Sequence of chain 1.A:
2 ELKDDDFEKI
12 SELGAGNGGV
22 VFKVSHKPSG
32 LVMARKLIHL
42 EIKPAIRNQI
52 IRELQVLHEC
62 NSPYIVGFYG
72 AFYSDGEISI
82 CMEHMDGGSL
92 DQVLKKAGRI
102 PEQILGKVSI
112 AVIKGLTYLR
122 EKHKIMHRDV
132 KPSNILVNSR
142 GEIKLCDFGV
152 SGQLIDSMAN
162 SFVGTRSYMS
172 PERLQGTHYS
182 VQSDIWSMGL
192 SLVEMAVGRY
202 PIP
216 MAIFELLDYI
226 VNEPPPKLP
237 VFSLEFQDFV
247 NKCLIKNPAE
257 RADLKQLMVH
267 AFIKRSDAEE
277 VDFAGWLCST

Sequence of chain 2.A:
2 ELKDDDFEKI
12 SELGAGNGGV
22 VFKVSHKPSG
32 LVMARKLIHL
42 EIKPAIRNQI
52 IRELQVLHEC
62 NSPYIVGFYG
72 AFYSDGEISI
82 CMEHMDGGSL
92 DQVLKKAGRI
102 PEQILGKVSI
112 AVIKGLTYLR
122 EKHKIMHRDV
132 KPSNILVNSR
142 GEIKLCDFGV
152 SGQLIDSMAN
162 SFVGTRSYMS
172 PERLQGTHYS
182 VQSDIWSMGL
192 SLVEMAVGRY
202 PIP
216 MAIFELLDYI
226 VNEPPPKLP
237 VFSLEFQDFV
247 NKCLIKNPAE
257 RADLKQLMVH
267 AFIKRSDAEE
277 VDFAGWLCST

A small-molecule ligand and the protein it binds are described below.
Small molecule (SMILES): C#Cc1ccc(Nc2c(C(=O)NOCCO)cc(C=NOCCO)c(F)c2F)c(F)c1

Binding-site contacts:
Ligand atom O31 contacts residue ASN18 of chain 1.A at 3.5 Å (h-bond).
Ligand atom O26 contacts residue LYS37 of chain 1.A at 2.8 Å (salt-bridge).
Ligand atom F10 contacts residue PHE149 of chain 1.A at 3.1 Å.
Ligand atom F10 contacts residue VAL151 of chain 1.A at 3.4 Å.
Ligand atom C25 contacts residue ASP148 of chain 1.A at 3.5 Å.
Ligand atom O28 contacts residue ASP148 of chain 1.A at 2.7 Å (salt-bridge).
Ligand atom N27 contacts residue ASP148 of chain 1.A at 3.1 Å (salt-bridge).
Ligand atom C22 contacts residue MET159 of chain 1.A at 3.7 Å (hydrophobic).
Ligand atom O21 contacts residue ILE156 of chain 1.A at 3.6 Å.
Ligand atom C12 contacts residue PHE149 of chain 1.A at 3.5 Å (hydrophobic).
Ligand atom C7 contacts residue PHE149 of chain 1.A at 3.5 Å (hydrophobic).
Ligand atom F18 contacts residue LYS37 of chain 1.A at 3.6 Å.
Ligand atom O31 contacts residue GLY20 of chain 1.A at 2.9 Å.
Ligand atom C11 contacts residue PHE149 of chain 1.A at 3.2 Å (hydrophobic).
Ligand atom C14 contacts residue PHE149 of chain 1.A at 3.7 Å (hydrophobic).
Ligand atom C9 contacts residue PHE149 of chain 1.A at 3.2 Å (hydrophobic).
Ligand atom O26 contacts residue ASP148 of chain 1.A at 3.3 Å.
Ligand atom F8 contacts residue VAL151 of chain 1.A at 3.3 Å.
Ligand atom C23 contacts residue ARG129 of chain 1.A at 3.6 Å.
Ligand atom F18 contacts residue ILE81 of chain 1.A at 3.3 Å.
Ligand atom C7 contacts residue LEU155 of chain 1.A at 3.5 Å (hydrophobic).
Ligand atom C25 contacts residue LYS37 of chain 1.A at 3.7 Å.
Ligand atom C11 contacts residue ASP148 of chain 1.A at 3.6 Å.
Ligand atom C9 contacts residue LEU155 of chain 1.A at 3.5 Å (hydrophobic).
Ligand atom C12 contacts residue ASP148 of chain 1.A at 3.8 Å.
Ligand atom F8 contacts residue LEU155 of chain 1.A at 3.7 Å.
Ligand atom O31 contacts residue ATP1 of chain 1.B at 3.4 Å (h-bond).
Ligand atom O24 contacts residue GLU42 of chain 2.A at 3.2 Å (salt-bridge).
Ligand atom C15 contacts residue VAL67 of chain 1.A at 3.1 Å (hydrophobic).
Ligand atom C29 contacts residue MET159 of chain 1.A at 3.7 Å (hydrophobic).
Ligand atom F8 contacts residue SER152 of chain 1.A at 3.5 Å.
Ligand atom C3 contacts residue ASP148 of chain 1.A at 3.6 Å.
Ligand atom O24 contacts residue ARG174 of chain 1.A at 3.5 Å (salt-bridge).
Ligand atom F8 contacts residue GLY150 of chain 1.A at 3.3 Å.
Ligand atom N2 contacts residue ILE81 of chain 1.A at 3.8 Å.
Ligand atom O28 contacts residue LYS37 of chain 1.A at 3.2 Å (salt-bridge).
Ligand atom O21 contacts residue MET159 of chain 1.A at 3.4 Å.
Ligand atom F8 contacts residue PHE149 of chain 1.A at 3.6 Å.
Ligand atom F18 contacts residue ASP148 of chain 1.A at 3.6 Å.
Ligand atom O28 contacts residue ATP1 of chain 1.B at 3.8 Å.